Binding-site contacts:
Ligand atom N9 contacts residue LYS36 of chain 1.A at 4.2 Å.
Ligand atom N2 contacts residue TYR35 of chain 1.A at 3.5 Å.
Ligand atom C2' contacts residue SER39 of chain 1.A at 4.2 Å.
Ligand atom C3' contacts residue SER39 of chain 1.A at 4.0 Å.
Ligand atom O4' contacts residue LYS36 of chain 1.A at 3.5 Å.
Ligand atom OP1 contacts residue LYS70 of chain 1.A at 3.4 Å (salt-bridge).
Ligand atom N3 contacts residue TYR35 of chain 1.A at 3.7 Å.
Ligand atom C1' contacts residue TYR35 of chain 1.A at 4.3 Å (hydrophobic).
Ligand atom N1 contacts residue TYR35 of chain 1.A at 3.5 Å.
Ligand atom P contacts residue LYS70 of chain 1.A at 4.5 Å.
Ligand atom C5 contacts residue TYR35 of chain 1.A at 4.3 Å (hydrophobic).
Ligand atom C5' contacts residue TYR40 of chain 1.A at 3.9 Å (hydrophobic).
Ligand atom O4' contacts residue SER39 of chain 1.A at 3.0 Å (h-bond).
Ligand atom C4' contacts residue LYS36 of chain 1.A at 4.3 Å.
Ligand atom N7 contacts residue LYS36 of chain 1.A at 3.8 Å.
Ligand atom C4' contacts residue TYR40 of chain 1.A at 4.3 Å (hydrophobic).
Ligand atom C6 contacts residue TYR35 of chain 1.A at 4.0 Å (hydrophobic).
Ligand atom C5' contacts residue SER39 of chain 1.A at 4.0 Å.
Ligand atom O4' contacts residue SER39 of chain 1.A at 4.5 Å.
Ligand atom OP1 contacts residue LYS70 of chain 1.A at 3.7 Å.
Ligand atom C4 contacts residue TYR35 of chain 1.A at 4.1 Å (hydrophobic).
Ligand atom O3' contacts residue SER39 of chain 1.A at 3.4 Å.
Ligand atom N9 contacts residue SER39 of chain 1.A at 4.2 Å.
Ligand atom C2 contacts residue TYR35 of chain 1.A at 3.3 Å (hydrophobic).
Ligand atom P contacts residue LYS70 of chain 1.A at 4.0 Å.
Ligand atom C5' contacts residue LYS36 of chain 1.A at 3.9 Å.
Ligand atom C8 contacts residue LYS36 of chain 1.A at 3.6 Å.
Ligand atom O5' contacts residue LYS36 of chain 1.A at 4.1 Å.
Ligand atom OP2 contacts residue LYS70 of chain 1.A at 3.0 Å.
Ligand atom O4' contacts residue TYR35 of chain 1.A at 3.9 Å.
Ligand atom OP3 contacts residue TYR40 of chain 1.A at 4.2 Å.
Ligand atom N9 contacts residue TYR35 of chain 1.A at 4.5 Å.
Ligand atom OP2 contacts residue LYS36 of chain 1.A at 3.2 Å (salt-bridge).
Ligand atom N3 contacts residue SER39 of chain 1.A at 4.2 Å.
Ligand atom OP3 contacts residue LYS36 of chain 1.A at 2.8 Å (salt-bridge).
Ligand atom P contacts residue LYS36 of chain 1.A at 3.6 Å.
Ligand atom C1' contacts residue SER39 of chain 1.A at 3.2 Å.
Ligand atom C4' contacts residue SER39 of chain 1.A at 3.5 Å.

A small-molecule ligand and the protein it binds are described below.
Small molecule (SMILES): Nc1ccn([C@H]2C[C@H](O[P](=O)(O)OC[C@H]3O[C@@H](n4ccc(N)nc4=O)C[C@@H]3O)[C@@H](CO[P](=O)(O)O[C@H]3C[C@H](n4cnc5c(=O)nc(N)[nH]c54)O[C@@H]3COP(=O)(O)O)O2)c(=O)n1

Sequence of chain 1.A:
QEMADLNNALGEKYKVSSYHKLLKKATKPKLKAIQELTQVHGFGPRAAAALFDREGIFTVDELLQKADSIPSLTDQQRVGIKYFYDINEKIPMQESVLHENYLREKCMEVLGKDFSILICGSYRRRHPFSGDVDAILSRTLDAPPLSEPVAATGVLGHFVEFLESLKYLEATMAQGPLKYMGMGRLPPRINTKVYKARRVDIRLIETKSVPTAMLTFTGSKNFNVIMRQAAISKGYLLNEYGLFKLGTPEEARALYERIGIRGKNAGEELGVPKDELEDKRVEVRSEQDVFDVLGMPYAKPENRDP